Sequence of chain 1.E:
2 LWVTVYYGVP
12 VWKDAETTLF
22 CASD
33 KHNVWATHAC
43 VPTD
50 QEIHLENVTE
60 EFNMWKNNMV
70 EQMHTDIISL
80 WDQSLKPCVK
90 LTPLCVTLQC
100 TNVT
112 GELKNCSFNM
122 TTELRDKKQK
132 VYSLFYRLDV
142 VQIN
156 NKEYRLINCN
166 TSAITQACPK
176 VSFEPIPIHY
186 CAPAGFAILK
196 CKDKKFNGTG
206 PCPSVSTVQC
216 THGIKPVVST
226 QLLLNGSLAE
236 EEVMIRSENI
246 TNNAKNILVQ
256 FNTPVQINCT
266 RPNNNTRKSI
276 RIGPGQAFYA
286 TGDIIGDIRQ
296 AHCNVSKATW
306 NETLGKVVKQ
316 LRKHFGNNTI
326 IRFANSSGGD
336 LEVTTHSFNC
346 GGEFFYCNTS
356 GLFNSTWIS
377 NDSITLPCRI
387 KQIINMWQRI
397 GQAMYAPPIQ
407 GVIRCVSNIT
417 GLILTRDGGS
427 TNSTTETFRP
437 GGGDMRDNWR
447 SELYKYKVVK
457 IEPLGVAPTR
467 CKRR

Sequence of chain 1.H:
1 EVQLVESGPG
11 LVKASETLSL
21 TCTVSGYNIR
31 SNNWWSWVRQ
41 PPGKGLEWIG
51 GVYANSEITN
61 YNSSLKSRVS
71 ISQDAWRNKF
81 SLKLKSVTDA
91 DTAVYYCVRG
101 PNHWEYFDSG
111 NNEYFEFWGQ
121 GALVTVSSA

Binding-site contacts:
Ligand atom C2 contacts residue ASP74 of chain 1.H at 4.0 Å.
Ligand atom C1 contacts residue TYR133 of chain 1.E at 4.4 Å (hydrophobic).
Ligand atom C1 contacts residue ARG77 of chain 1.H at 3.9 Å.
Ligand atom O5 contacts residue TYR133 of chain 1.E at 4.2 Å.
Ligand atom C4 contacts residue TRP76 of chain 1.H at 4.5 Å (hydrophobic).
Ligand atom O4 contacts residue TYR133 of chain 1.E at 3.9 Å.
Ligand atom O4 contacts residue TRP76 of chain 1.H at 4.3 Å.
Ligand atom O2 contacts residue ASP74 of chain 1.H at 2.9 Å (salt-bridge).
Ligand atom O6 contacts residue TYR133 of chain 1.E at 4.0 Å.
Ligand atom C6 contacts residue ARG77 of chain 1.H at 3.9 Å.
Ligand atom C8 contacts residue LEU135 of chain 1.E at 3.8 Å (hydrophobic).
Ligand atom O6 contacts residue ARG77 of chain 1.H at 2.8 Å (salt-bridge).
Ligand atom O4 contacts residue ARG77 of chain 1.H at 3.6 Å.
Ligand atom C6 contacts residue TRP76 of chain 1.H at 4.3 Å (hydrophobic).
Ligand atom O5 contacts residue ARG77 of chain 1.H at 3.0 Å (salt-bridge).
Ligand atom C8 contacts residue ASP288 of chain 1.E at 4.0 Å.
Ligand atom O3 contacts residue ASP74 of chain 1.H at 4.3 Å.
Ligand atom N2 contacts residue LEU135 of chain 1.E at 4.1 Å.
Ligand atom C3 contacts residue TRP76 of chain 1.H at 4.3 Å (hydrophobic).
Ligand atom C5 contacts residue ASN116 of chain 1.E at 3.6 Å.
Ligand atom C2 contacts residue ASN116 of chain 1.E at 2.5 Å.
Ligand atom N2 contacts residue ASN116 of chain 1.E at 2.9 Å (h-bond).
Ligand atom O5 contacts residue ASN116 of chain 1.E at 2.3 Å (h-bond).
Ligand atom O5 contacts residue TRP76 of chain 1.H at 4.5 Å.
Ligand atom C5 contacts residue ARG77 of chain 1.H at 4.0 Å.
Ligand atom C7 contacts residue ASN116 of chain 1.E at 4.1 Å.
Ligand atom C3 contacts residue TYR133 of chain 1.E at 3.9 Å (hydrophobic).
Ligand atom C5 contacts residue TRP76 of chain 1.H at 3.9 Å (hydrophobic).
Ligand atom C1 contacts residue TRP76 of chain 1.H at 4.3 Å (hydrophobic).
Ligand atom C1 contacts residue ASN116 of chain 1.E at 1.4 Å.
Ligand atom C8 contacts residue GLY287 of chain 1.E at 4.5 Å.
Ligand atom C2 contacts residue ARG77 of chain 1.H at 4.4 Å.
Ligand atom C3 contacts residue ASN116 of chain 1.E at 3.8 Å.
Ligand atom C8 contacts residue VAL102 of chain 1.E at 4.5 Å (hydrophobic).
Ligand atom C4 contacts residue ASN116 of chain 1.E at 4.2 Å.
Ligand atom O2 contacts residue ARG77 of chain 1.H at 3.7 Å.

This small molecule binds to this protein.
Small molecule (SMILES): CC(=O)N[C@H]1[C@H](O[C@H]2[C@H](O)[C@@H](NC(C)=O)CO[C@@H]2CO)O[C@H](CO)[C@@H](O[C@@H]2O[C@H](CO)[C@@H](O)[C@H](O[C@H]3O[C@H](CO)[C@@H](O)[C@H](O)[C@@H]3O)[C@@H]2O)[C@@H]1O